Binding-site contacts:
Ligand atom C5A contacts residue VAL122 of chain 41.A at 3.9 Å (hydrophobic).
Ligand atom C6C contacts residue VAL191 of chain 41.A at 3.3 Å (hydrophobic).
Ligand atom O1 contacts residue ALA24 of chain 41.C at 3.4 Å.
Ligand atom O1A contacts residue VAL122 of chain 41.A at 4.0 Å.
Ligand atom N2 contacts residue ALA24 of chain 41.C at 3.1 Å.
Ligand atom CM1 contacts residue CYS199 of chain 41.A at 3.8 Å (hydrophobic).
Ligand atom C5C contacts residue TYR128 of chain 41.A at 3.7 Å (hydrophobic).
Ligand atom O1B contacts residue MET221 of chain 41.A at 3.8 Å.
Ligand atom C3C contacts residue TYR128 of chain 41.A at 3.6 Å (hydrophobic).
Ligand atom C5 contacts residue PHE186 of chain 41.A at 3.7 Å (hydrophobic).
Ligand atom C31 contacts residue ALA150 of chain 41.A at 3.5 Å (hydrophobic).
Ligand atom C3 contacts residue PHE186 of chain 41.A at 3.9 Å (hydrophobic).
Ligand atom O1 contacts residue PHE186 of chain 41.A at 3.8 Å.
Ligand atom CL1 contacts residue ASN105 of chain 41.A at 3.3 Å.
Ligand atom C4C contacts residue TYR152 of chain 41.A at 3.9 Å (hydrophobic).
Ligand atom C3B contacts residue TYR197 of chain 41.A at 3.3 Å (hydrophobic).
Ligand atom C3B contacts residue LEU106 of chain 41.A at 3.8 Å (hydrophobic).
Ligand atom N2 contacts residue PHE186 of chain 41.A at 4.0 Å.
Ligand atom C5C contacts residue ILE104 of chain 41.A at 4.0 Å (hydrophobic).
Ligand atom C31 contacts residue VAL176 of chain 41.A at 3.3 Å (hydrophobic).
Ligand atom C4A contacts residue ASN198 of chain 41.A at 3.9 Å.
Ligand atom C31 contacts residue SER175 of chain 41.A at 3.5 Å.
Ligand atom C5A contacts residue CYS199 of chain 41.A at 3.9 Å (hydrophobic).
Ligand atom C2B contacts residue TYR197 of chain 41.A at 3.3 Å (hydrophobic).
Ligand atom O1 contacts residue TYR152 of chain 41.A at 3.9 Å.
Ligand atom C4B contacts residue LEU106 of chain 41.A at 3.7 Å (hydrophobic).
Ligand atom C31 contacts residue PRO174 of chain 41.A at 3.3 Å (hydrophobic).
Ligand atom CL1 contacts residue ILE104 of chain 41.A at 3.6 Å.
Ligand atom C5 contacts residue TYR152 of chain 41.A at 3.6 Å (hydrophobic).
Ligand atom C4 contacts residue TYR152 of chain 41.A at 3.7 Å (hydrophobic).
Ligand atom CL1 contacts residue MET221 of chain 41.A at 3.8 Å.
Ligand atom C7C contacts residue TYR128 of chain 41.A at 3.5 Å (hydrophobic).
Ligand atom C4 contacts residue PHE186 of chain 41.A at 3.7 Å (hydrophobic).
Ligand atom C3C contacts residue VAL188 of chain 41.A at 3.3 Å (hydrophobic).
Ligand atom N2 contacts residue PRO174 of chain 41.A at 3.7 Å.
Ligand atom C1C contacts residue TYR152 of chain 41.A at 3.9 Å (hydrophobic).
Ligand atom O1 contacts residue VAL188 of chain 41.A at 3.8 Å.
Ligand atom C3 contacts residue PRO174 of chain 41.A at 3.7 Å (hydrophobic).
Ligand atom C2C contacts residue VAL188 of chain 41.A at 2.8 Å (hydrophobic).
Ligand atom N3A contacts residue ASN219 of chain 41.A at 3.4 Å (h-bond).

The protein below binds the small molecule below.
Small molecule (SMILES): Cc1cc(CCCCCCCOc2ccc(C3=N[C@@H](C)CO3)cc2Cl)on1

Sequence of chain 42.C:
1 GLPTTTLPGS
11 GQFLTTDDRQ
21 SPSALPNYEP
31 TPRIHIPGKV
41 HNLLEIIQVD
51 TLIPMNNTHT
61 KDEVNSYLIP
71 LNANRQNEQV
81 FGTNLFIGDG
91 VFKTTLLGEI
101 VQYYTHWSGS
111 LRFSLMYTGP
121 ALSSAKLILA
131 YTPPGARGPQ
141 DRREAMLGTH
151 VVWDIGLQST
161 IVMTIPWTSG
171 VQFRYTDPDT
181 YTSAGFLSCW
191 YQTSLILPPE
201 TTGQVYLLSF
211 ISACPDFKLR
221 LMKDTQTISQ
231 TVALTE

Sequence of chain 41.A:
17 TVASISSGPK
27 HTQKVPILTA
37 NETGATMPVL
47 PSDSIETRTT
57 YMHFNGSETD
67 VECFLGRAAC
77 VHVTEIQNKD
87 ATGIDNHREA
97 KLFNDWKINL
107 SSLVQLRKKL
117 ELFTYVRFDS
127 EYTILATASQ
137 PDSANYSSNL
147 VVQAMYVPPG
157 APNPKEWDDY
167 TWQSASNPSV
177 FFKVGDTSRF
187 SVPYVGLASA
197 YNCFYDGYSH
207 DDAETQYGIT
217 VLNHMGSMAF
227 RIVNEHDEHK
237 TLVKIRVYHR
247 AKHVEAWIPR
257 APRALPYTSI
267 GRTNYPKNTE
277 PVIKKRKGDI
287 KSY

Sequence of chain 41.C:
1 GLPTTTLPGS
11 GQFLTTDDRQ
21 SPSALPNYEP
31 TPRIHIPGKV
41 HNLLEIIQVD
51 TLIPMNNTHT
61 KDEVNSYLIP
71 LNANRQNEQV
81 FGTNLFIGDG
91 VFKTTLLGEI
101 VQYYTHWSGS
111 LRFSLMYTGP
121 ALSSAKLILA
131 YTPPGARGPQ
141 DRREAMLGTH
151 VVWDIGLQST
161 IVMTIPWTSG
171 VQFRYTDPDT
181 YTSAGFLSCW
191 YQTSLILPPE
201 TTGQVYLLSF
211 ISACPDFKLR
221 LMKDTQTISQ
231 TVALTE